A small-molecule ligand and the protein it binds are described below.
Small molecule (SMILES): O=C(Nc1nc(-c2ccncc2)cs1)c1ccccc1F

Binding-site contacts:
Ligand atom F21 contacts residue ARG84 of chain 1.B at 3.8 Å.
Ligand atom O8 contacts residue LYS105 of chain 1.B at 2.8 Å (salt-bridge).
Ligand atom F21 contacts residue VAL90 of chain 1.B at 3.3 Å.
Ligand atom C19 contacts residue MET156 of chain 1.B at 3.6 Å (hydrophobic).
Ligand atom C12 contacts residue VAL90 of chain 1.B at 4.0 Å (hydrophobic).
Ligand atom C13 contacts residue MET153 of chain 1.B at 3.7 Å (hydrophobic).
Ligand atom C19 contacts residue GLU154 of chain 1.B at 3.2 Å.
Ligand atom C17 contacts residue LEU205 of chain 1.B at 4.0 Å (hydrophobic).
Ligand atom N18 contacts residue TYR155 of chain 1.B at 3.8 Å.
Ligand atom S14 contacts residue LYS105 of chain 1.B at 3.9 Å.
Ligand atom C3 contacts residue ARG84 of chain 1.B at 3.1 Å.
Ligand atom C6 contacts residue PHE87 of chain 1.B at 3.6 Å (hydrophobic).
Ligand atom N9 contacts residue VAL90 of chain 1.B at 3.6 Å.
Ligand atom C13 contacts residue ALA215 of chain 1.B at 3.7 Å (hydrophobic).
Ligand atom C2 contacts residue ARG84 of chain 1.B at 3.4 Å.
Ligand atom C16 contacts residue ILE82 of chain 1.B at 3.8 Å (hydrophobic).
Ligand atom C7 contacts residue LYS105 of chain 1.B at 4.0 Å.
Ligand atom C2 contacts residue PHE87 of chain 1.B at 3.8 Å (hydrophobic).
Ligand atom N11 contacts residue VAL90 of chain 1.B at 3.8 Å.
Ligand atom C1 contacts residue PHE87 of chain 1.B at 3.5 Å (hydrophobic).
Ligand atom C4 contacts residue PHE87 of chain 1.B at 3.9 Å (hydrophobic).
Ligand atom C6 contacts residue ASP216 of chain 1.B at 3.2 Å.
Ligand atom C5 contacts residue PHE87 of chain 1.B at 3.7 Å (hydrophobic).
Ligand atom S14 contacts residue ASP216 of chain 1.B at 3.7 Å.
Ligand atom N18 contacts residue GLU154 of chain 1.B at 3.8 Å.
Ligand atom C5 contacts residue ASP216 of chain 1.B at 3.8 Å.
Ligand atom O8 contacts residue PHE87 of chain 1.B at 4.0 Å.
Ligand atom C7 contacts residue VAL90 of chain 1.B at 3.8 Å (hydrophobic).
Ligand atom C10 contacts residue VAL90 of chain 1.B at 3.8 Å (hydrophobic).
Ligand atom C16 contacts residue LEU205 of chain 1.B at 4.0 Å (hydrophobic).
Ligand atom C17 contacts residue ILE82 of chain 1.B at 3.6 Å (hydrophobic).
Ligand atom N18 contacts residue ALA103 of chain 1.B at 3.7 Å.
Ligand atom C17 contacts residue PHE368 of chain 1.B at 3.9 Å (hydrophobic).
Ligand atom C7 contacts residue ASP216 of chain 1.B at 3.7 Å.
Ligand atom C2 contacts residue GLY85 of chain 1.B at 3.9 Å.
Ligand atom O8 contacts residue ASP216 of chain 1.B at 3.3 Å.
Ligand atom F21 contacts residue GLY83 of chain 1.B at 3.5 Å.
Ligand atom N18 contacts residue MET156 of chain 1.B at 3.0 Å (h-bond).
Ligand atom C19 contacts residue ALA103 of chain 1.B at 3.8 Å (hydrophobic).
Ligand atom C17 contacts residue MET156 of chain 1.B at 4.0 Å (hydrophobic).

Sequence of chain 1.B:
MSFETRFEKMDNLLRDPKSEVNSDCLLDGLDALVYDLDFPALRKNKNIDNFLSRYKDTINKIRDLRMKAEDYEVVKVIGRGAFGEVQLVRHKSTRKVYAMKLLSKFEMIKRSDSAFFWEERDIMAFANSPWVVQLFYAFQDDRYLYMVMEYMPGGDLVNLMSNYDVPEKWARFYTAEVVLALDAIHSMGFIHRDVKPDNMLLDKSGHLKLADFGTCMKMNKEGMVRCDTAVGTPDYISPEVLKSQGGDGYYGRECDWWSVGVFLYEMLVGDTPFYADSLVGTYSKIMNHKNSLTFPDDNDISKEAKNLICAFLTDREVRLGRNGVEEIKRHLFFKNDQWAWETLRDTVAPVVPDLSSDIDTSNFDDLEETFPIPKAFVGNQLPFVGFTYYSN